This small molecule binds to this protein.
Small molecule (SMILES): CC(=O)N[C@@H]1[C@@H](O)[C@H](O)[C@@H](CO)O[C@H]1O

Sequence of chain 60.B:
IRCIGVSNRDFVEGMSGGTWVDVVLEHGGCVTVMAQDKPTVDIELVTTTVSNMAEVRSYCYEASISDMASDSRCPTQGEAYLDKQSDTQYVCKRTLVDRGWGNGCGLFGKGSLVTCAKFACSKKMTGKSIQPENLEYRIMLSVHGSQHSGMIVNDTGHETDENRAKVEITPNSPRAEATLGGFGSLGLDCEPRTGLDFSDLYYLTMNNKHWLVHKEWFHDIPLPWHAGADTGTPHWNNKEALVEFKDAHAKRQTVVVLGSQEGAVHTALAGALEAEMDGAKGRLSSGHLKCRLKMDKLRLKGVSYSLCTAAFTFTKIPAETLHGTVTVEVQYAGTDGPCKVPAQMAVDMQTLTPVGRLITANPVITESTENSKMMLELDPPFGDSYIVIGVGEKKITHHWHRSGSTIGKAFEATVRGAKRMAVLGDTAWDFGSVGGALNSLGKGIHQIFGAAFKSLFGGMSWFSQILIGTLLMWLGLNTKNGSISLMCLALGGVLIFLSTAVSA

Binding-site contacts:
Ligand atom O4 contacts residue MET151 of chain 60.B at 4.4 Å.
Ligand atom C2 contacts residue ASN154 of chain 60.B at 2.5 Å.
Ligand atom C1 contacts residue ASN154 of chain 60.B at 1.4 Å.
Ligand atom C3 contacts residue MET151 of chain 60.B at 4.1 Å (hydrophobic).
Ligand atom O7 contacts residue ASN154 of chain 60.B at 4.3 Å.
Ligand atom C4 contacts residue MET151 of chain 60.B at 3.5 Å (hydrophobic).
Ligand atom C7 contacts residue ASN154 of chain 60.B at 3.4 Å.
Ligand atom C3 contacts residue ASN154 of chain 60.B at 3.9 Å.
Ligand atom C5 contacts residue ASN154 of chain 60.B at 3.7 Å.
Ligand atom C4 contacts residue ASN154 of chain 60.B at 4.2 Å.
Ligand atom O5 contacts residue MET151 of chain 60.B at 3.7 Å.
Ligand atom C8 contacts residue ASN154 of chain 60.B at 3.0 Å.
Ligand atom N2 contacts residue ASN154 of chain 60.B at 2.9 Å.
Ligand atom C5 contacts residue MET151 of chain 60.B at 4.1 Å (hydrophobic).
Ligand atom C1 contacts residue MET151 of chain 60.B at 4.2 Å (hydrophobic).
Ligand atom O3 contacts residue MET151 of chain 60.B at 4.2 Å.
Ligand atom O5 contacts residue ASN154 of chain 60.B at 2.4 Å (h-bond).
Ligand atom C2 contacts residue MET151 of chain 60.B at 4.0 Å (hydrophobic).